A protein and the small-molecule ligand that binds it are described below.
Small molecule (SMILES): CSc1nc(N2CCOC[C@H]2C)cc(C2([S+](=N)(=N)=O)CC2)n1

Binding-site contacts:
Ligand atom C11 contacts residue PHE158 of chain 1.A at 3.7 Å (hydrophobic).
Ligand atom S16 contacts residue VAL167 of chain 1.A at 4.2 Å.
Ligand atom C12 contacts residue PRO157 of chain 1.A at 3.5 Å (hydrophobic).
Ligand atom O22 contacts residue VAL162 of chain 1.A at 3.7 Å.
Ligand atom C11 contacts residue PRO157 of chain 1.A at 4.0 Å (hydrophobic).
Ligand atom C19 contacts residue PRO161 of chain 1.A at 3.6 Å (hydrophobic).
Ligand atom C17 contacts residue TYR219 of chain 1.A at 4.3 Å (hydrophobic).
Ligand atom C12 contacts residue VAL162 of chain 1.A at 3.7 Å (hydrophobic).
Ligand atom C03 contacts residue PRO161 of chain 1.A at 4.3 Å (hydrophobic).
Ligand atom C04 contacts residue TRP156 of chain 1.A at 4.0 Å (hydrophobic).
Ligand atom N18 contacts residue TRP156 of chain 1.A at 3.6 Å.
Ligand atom C05 contacts residue PRO157 of chain 1.A at 3.4 Å (hydrophobic).
Ligand atom C04 contacts residue PRO157 of chain 1.A at 4.3 Å (hydrophobic).
Ligand atom C13 contacts residue TYR170 of chain 1.A at 4.2 Å (hydrophobic).
Ligand atom N07 contacts residue PRO157 of chain 1.A at 3.7 Å.
Ligand atom C06 contacts residue PRO157 of chain 1.A at 4.0 Å (hydrophobic).
Ligand atom O22 contacts residue ASN163 of chain 1.A at 2.9 Å (h-bond).
Ligand atom N01 contacts residue ASN163 of chain 1.A at 3.5 Å (h-bond).
Ligand atom O22 contacts residue PHE166 of chain 1.A at 4.0 Å.
Ligand atom N01 contacts residue VAL162 of chain 1.A at 4.2 Å.
Ligand atom S02 contacts residue PRO161 of chain 1.A at 3.9 Å.
Ligand atom C09 contacts residue TYR219 of chain 1.A at 3.6 Å (hydrophobic).
Ligand atom O10 contacts residue ASN213 of chain 1.A at 2.9 Å (h-bond).
Ligand atom N21 contacts residue PHE166 of chain 1.A at 3.4 Å.
Ligand atom N14 contacts residue VAL167 of chain 1.A at 4.1 Å.
Ligand atom S02 contacts residue ASN163 of chain 1.A at 3.8 Å.
Ligand atom S16 contacts residue TRP156 of chain 1.A at 4.2 Å.
Ligand atom N01 contacts residue PRO161 of chain 1.A at 3.1 Å (h-bond).
Ligand atom C13 contacts residue VAL167 of chain 1.A at 4.1 Å (hydrophobic).
Ligand atom C09 contacts residue ASN213 of chain 1.A at 3.2 Å.
Ligand atom C11 contacts residue ASN213 of chain 1.A at 3.9 Å.
Ligand atom C20 contacts residue TRP156 of chain 1.A at 3.8 Å (hydrophobic).
Ligand atom N14 contacts residue TRP156 of chain 1.A at 4.0 Å.
Ligand atom S02 contacts residue VAL162 of chain 1.A at 4.1 Å.
Ligand atom C15 contacts residue VAL167 of chain 1.A at 4.0 Å (hydrophobic).
Ligand atom C05 contacts residue VAL162 of chain 1.A at 3.8 Å (hydrophobic).
Ligand atom C15 contacts residue TRP156 of chain 1.A at 3.7 Å (hydrophobic).
Ligand atom C19 contacts residue HIS160 of chain 1.A at 3.2 Å.
Ligand atom C13 contacts residue TYR212 of chain 1.A at 3.7 Å (hydrophobic).
Ligand atom C19 contacts residue PRO157 of chain 1.A at 3.9 Å (hydrophobic).

Sequence of chain 1.A:
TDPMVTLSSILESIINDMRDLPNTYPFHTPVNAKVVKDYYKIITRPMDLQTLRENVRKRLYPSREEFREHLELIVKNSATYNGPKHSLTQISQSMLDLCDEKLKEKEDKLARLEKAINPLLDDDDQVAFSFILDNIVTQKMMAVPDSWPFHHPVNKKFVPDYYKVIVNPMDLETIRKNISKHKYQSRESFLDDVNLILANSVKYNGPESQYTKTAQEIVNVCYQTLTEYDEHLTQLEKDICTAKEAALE